Binding-site contacts:
Ligand atom O4 contacts residue ASN484 of chain 1.A at 3.3 Å (h-bond).
Ligand atom C1 contacts residue PO41 of chain 1.C at 3.4 Å.
Ligand atom O3 contacts residue ALA673 of chain 1.A at 3.8 Å.
Ligand atom O6 contacts residue VAL455 of chain 1.A at 3.6 Å.
Ligand atom C7 contacts residue ASN284 of chain 1.A at 3.2 Å.
Ligand atom C2 contacts residue HIS377 of chain 1.A at 3.3 Å.
Ligand atom N17 contacts residue LEU136 of chain 1.A at 3.3 Å.
Ligand atom C6 contacts residue HIS377 of chain 1.A at 3.4 Å.
Ligand atom C6 contacts residue GLY135 of chain 1.A at 3.7 Å.
Ligand atom O2 contacts residue PO41 of chain 1.C at 2.9 Å (h-bond).
Ligand atom N17 contacts residue PO41 of chain 1.C at 3.8 Å.
Ligand atom O2 contacts residue TYR573 of chain 1.A at 3.5 Å (h-bond).
Ligand atom N17 contacts residue HIS377 of chain 1.A at 3.2 Å (h-bond).
Ligand atom C2 contacts residue PO41 of chain 1.C at 3.5 Å.
Ligand atom C1 contacts residue HIS377 of chain 1.A at 3.4 Å.
Ligand atom O3 contacts residue GLU672 of chain 1.A at 2.6 Å (salt-bridge).
Ligand atom C6 contacts residue LEU139 of chain 1.A at 3.5 Å (hydrophobic).
Ligand atom C5 contacts residue GLY135 of chain 1.A at 3.9 Å.
Ligand atom C4 contacts residue GLY675 of chain 1.A at 3.8 Å.
Ligand atom C3 contacts residue GLY675 of chain 1.A at 3.9 Å.
Ligand atom N18 contacts residue LEU136 of chain 1.A at 3.5 Å.
Ligand atom C3 contacts residue PO41 of chain 1.C at 3.3 Å.
Ligand atom C7 contacts residue PO41 of chain 1.C at 3.8 Å.
Ligand atom C6 contacts residue ASN484 of chain 1.A at 3.3 Å.
Ligand atom C3 contacts residue GLU672 of chain 1.A at 3.5 Å.
Ligand atom O3 contacts residue PO41 of chain 1.C at 3.8 Å.
Ligand atom O3 contacts residue SER674 of chain 1.A at 3.2 Å (h-bond).
Ligand atom C7 contacts residue HIS377 of chain 1.A at 3.4 Å.
Ligand atom N18 contacts residue ASN284 of chain 1.A at 2.9 Å (h-bond).
Ligand atom O6 contacts residue LEU139 of chain 1.A at 3.5 Å.
Ligand atom N18 contacts residue HIS377 of chain 1.A at 3.2 Å.
Ligand atom O6 contacts residue HIS377 of chain 1.A at 2.5 Å (h-bond).
Ligand atom O6 contacts residue ASN484 of chain 1.A at 2.8 Å (h-bond).
Ligand atom N1 contacts residue PO41 of chain 1.C at 3.3 Å (h-bond).
Ligand atom O4 contacts residue SER674 of chain 1.A at 3.5 Å.
Ligand atom O3 contacts residue GLY675 of chain 1.A at 2.9 Å (h-bond).
Ligand atom O4 contacts residue GLY675 of chain 1.A at 2.9 Å (h-bond).
Ligand atom O2 contacts residue GLU672 of chain 1.A at 3.3 Å (salt-bridge).
Ligand atom N1 contacts residue HIS377 of chain 1.A at 3.7 Å.
Ligand atom C5 contacts residue PO41 of chain 1.C at 3.7 Å.

A protein and the small-molecule ligand that binds it are described below.
Small molecule (SMILES): OC[C@@H]1[C@@H](O)[C@H](O)[C@@H](O)c2cn[nH][n+]21

Sequence of chain 1.A:
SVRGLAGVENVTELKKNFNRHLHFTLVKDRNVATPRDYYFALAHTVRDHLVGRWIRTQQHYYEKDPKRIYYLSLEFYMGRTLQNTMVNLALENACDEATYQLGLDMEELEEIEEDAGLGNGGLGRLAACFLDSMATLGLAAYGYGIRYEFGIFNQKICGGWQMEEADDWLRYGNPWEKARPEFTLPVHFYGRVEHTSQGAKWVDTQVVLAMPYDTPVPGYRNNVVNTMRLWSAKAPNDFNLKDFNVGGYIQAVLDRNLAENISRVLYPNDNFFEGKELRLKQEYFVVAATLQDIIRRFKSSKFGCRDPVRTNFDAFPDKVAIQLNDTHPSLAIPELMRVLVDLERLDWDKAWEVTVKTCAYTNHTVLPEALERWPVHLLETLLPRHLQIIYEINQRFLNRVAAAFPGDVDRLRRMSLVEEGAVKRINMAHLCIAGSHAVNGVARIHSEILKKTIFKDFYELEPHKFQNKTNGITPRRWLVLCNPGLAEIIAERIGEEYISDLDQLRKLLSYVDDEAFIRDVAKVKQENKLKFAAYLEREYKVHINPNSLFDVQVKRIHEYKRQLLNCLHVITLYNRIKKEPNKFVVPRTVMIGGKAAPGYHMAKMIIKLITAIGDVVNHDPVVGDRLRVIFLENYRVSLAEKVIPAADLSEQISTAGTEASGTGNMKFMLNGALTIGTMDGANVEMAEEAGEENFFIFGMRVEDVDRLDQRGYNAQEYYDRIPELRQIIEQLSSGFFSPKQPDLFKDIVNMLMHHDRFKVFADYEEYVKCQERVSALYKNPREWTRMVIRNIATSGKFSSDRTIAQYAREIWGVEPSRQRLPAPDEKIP